Sequence of chain 2.A:
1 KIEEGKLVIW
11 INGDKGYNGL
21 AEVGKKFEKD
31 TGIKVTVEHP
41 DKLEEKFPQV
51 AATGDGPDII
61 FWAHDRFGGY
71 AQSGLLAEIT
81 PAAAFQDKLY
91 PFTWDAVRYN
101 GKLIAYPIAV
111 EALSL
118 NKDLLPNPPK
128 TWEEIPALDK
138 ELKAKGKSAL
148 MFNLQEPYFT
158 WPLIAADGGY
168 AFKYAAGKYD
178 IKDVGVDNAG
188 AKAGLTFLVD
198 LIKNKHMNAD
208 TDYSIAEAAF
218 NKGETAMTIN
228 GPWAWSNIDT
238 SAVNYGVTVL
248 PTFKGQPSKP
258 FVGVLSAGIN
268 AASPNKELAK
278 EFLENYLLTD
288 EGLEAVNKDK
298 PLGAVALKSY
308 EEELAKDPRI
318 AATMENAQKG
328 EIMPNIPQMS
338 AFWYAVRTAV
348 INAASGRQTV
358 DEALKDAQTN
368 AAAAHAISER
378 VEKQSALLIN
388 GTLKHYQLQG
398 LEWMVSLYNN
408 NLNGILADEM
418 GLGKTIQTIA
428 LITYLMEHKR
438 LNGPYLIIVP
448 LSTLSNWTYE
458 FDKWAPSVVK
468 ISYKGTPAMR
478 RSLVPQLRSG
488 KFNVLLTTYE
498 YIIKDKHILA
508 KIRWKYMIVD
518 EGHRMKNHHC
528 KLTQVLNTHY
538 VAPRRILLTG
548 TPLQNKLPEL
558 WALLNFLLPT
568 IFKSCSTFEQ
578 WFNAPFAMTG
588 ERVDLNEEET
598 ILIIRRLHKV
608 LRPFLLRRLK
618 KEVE

Binding-site contacts:
Ligand atom CL7 contacts residue GLU556 of chain 2.A at 3.2 Å.
Ligand atom N11 contacts residue PHE563 of chain 2.A at 3.8 Å.
Ligand atom CL7 contacts residue LEU557 of chain 2.A at 3.0 Å.
Ligand atom N16 contacts residue HIS525 of chain 2.A at 3.2 Å (h-bond).
Ligand atom N16 contacts residue LEU544 of chain 2.A at 3.8 Å.
Ligand atom N28 contacts residue GLU518 of chain 2.A at 3.4 Å (salt-bridge).
Ligand atom N4 contacts residue GLN551 of chain 2.A at 2.8 Å (h-bond).
Ligand atom C26 contacts residue LEU529 of chain 2.A at 3.6 Å (hydrophobic).
Ligand atom C9 contacts residue LEU560 of chain 2.A at 3.9 Å (hydrophobic).
Ligand atom C5 contacts residue GLU556 of chain 2.A at 4.0 Å.
Ligand atom BR2 contacts residue VAL516 of chain 2.A at 4.0 Å.
Ligand atom N11 contacts residue ALA559 of chain 2.A at 3.9 Å.
Ligand atom N8 contacts residue HIS525 of chain 2.A at 3.3 Å.
Ligand atom N28 contacts residue THR548 of chain 2.A at 3.6 Å.
Ligand atom C3 contacts residue LEU550 of chain 2.A at 3.6 Å (hydrophobic).
Ligand atom BR2 contacts residue GLU518 of chain 2.A at 3.7 Å.
Ligand atom C22 contacts residue ILE499 of chain 2.A at 3.7 Å (hydrophobic).
Ligand atom C5 contacts residue GLN551 of chain 2.A at 3.8 Å.
Ligand atom N8 contacts residue GLU518 of chain 2.A at 3.1 Å (salt-bridge).
Ligand atom BR2 contacts residue LEU544 of chain 2.A at 3.9 Å.
Ligand atom N4 contacts residue LEU550 of chain 2.A at 3.3 Å.
Ligand atom C9 contacts residue HIS525 of chain 2.A at 3.3 Å.
Ligand atom O10 contacts residue LEU560 of chain 2.A at 3.2 Å.
Ligand atom N28 contacts residue THR546 of chain 2.A at 3.5 Å (h-bond).
Ligand atom C14 contacts residue HIS525 of chain 2.A at 3.8 Å.
Ligand atom C9 contacts residue GLU518 of chain 2.A at 3.6 Å.
Ligand atom C1 contacts residue GLU556 of chain 2.A at 3.8 Å.
Ligand atom O10 contacts residue GLU556 of chain 2.A at 3.8 Å.
Ligand atom C3 contacts residue PRO549 of chain 2.A at 3.1 Å (hydrophobic).
Ligand atom C3 contacts residue GLN551 of chain 2.A at 3.4 Å.
Ligand atom N4 contacts residue PRO549 of chain 2.A at 3.9 Å.
Ligand atom S15 contacts residue LEU560 of chain 2.A at 3.7 Å.
Ligand atom O10 contacts residue HIS525 of chain 2.A at 3.9 Å.
Ligand atom O27 contacts residue ILE500 of chain 2.A at 3.4 Å.
Ligand atom CL7 contacts residue GLN551 of chain 2.A at 3.8 Å.
Ligand atom S15 contacts residue ALA559 of chain 2.A at 3.6 Å.
Ligand atom C26 contacts residue ILE500 of chain 2.A at 3.6 Å (hydrophobic).
Ligand atom CL7 contacts residue LYS553 of chain 2.A at 4.0 Å.
Ligand atom N16 contacts residue GLU518 of chain 2.A at 3.3 Å (salt-bridge).
Ligand atom N11 contacts residue THR530 of chain 2.A at 3.7 Å.

A protein and the small-molecule ligand that binds it are described below.
Small molecule (SMILES): Nc1cnc(Cl)cc1NC(=O)Nc1snc(C#Cc2cccc(CO)c2)c1Br